Sequence of chain 1.A:
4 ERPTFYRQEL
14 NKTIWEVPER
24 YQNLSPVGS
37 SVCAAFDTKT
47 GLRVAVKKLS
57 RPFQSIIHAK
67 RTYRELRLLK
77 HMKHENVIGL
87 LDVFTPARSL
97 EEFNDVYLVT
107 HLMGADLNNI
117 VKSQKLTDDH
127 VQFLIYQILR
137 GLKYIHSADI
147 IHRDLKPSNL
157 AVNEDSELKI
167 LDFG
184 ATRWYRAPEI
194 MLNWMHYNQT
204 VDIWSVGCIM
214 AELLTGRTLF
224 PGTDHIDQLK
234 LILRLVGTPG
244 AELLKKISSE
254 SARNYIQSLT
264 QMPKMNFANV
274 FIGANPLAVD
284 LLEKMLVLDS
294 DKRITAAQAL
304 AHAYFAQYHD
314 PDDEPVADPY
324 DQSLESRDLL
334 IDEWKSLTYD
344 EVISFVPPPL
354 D

Binding-site contacts:
Ligand atom CAH contacts residue ILE84 of chain 1.A at 3.7 Å (hydrophobic).
Ligand atom NAX contacts residue GLU71 of chain 1.A at 3.6 Å.
Ligand atom CAK contacts residue ALA51 of chain 1.A at 3.6 Å (hydrophobic).
Ligand atom CAM contacts residue ARG70 of chain 1.A at 3.2 Å.
Ligand atom CAI contacts residue ALA51 of chain 1.A at 3.3 Å (hydrophobic).
Ligand atom CAO contacts residue ARG70 of chain 1.A at 3.5 Å.
Ligand atom CAI contacts residue LEU104 of chain 1.A at 3.1 Å (hydrophobic).
Ligand atom CAP contacts residue PHE169 of chain 1.A at 3.4 Å (hydrophobic).
Ligand atom NBK contacts residue ASP168 of chain 1.A at 3.6 Å.
Ligand atom OAZ contacts residue VAL38 of chain 1.A at 3.4 Å.
Ligand atom CBJ contacts residue ASP168 of chain 1.A at 3.5 Å.
Ligand atom CAG contacts residue LEU104 of chain 1.A at 3.6 Å (hydrophobic).
Ligand atom CAR contacts residue LYS53 of chain 1.A at 3.3 Å.
Ligand atom NAW contacts residue LEU74 of chain 1.A at 3.7 Å.
Ligand atom NAV contacts residue LYS53 of chain 1.A at 3.6 Å.
Ligand atom NAX contacts residue ASP168 of chain 1.A at 3.5 Å (salt-bridge).
Ligand atom CAA contacts residue HIS148 of chain 1.A at 3.6 Å.
Ligand atom OAE contacts residue LEU167 of chain 1.A at 3.5 Å.
Ligand atom CBH contacts residue ASP168 of chain 1.A at 3.7 Å.
Ligand atom OAF contacts residue ARG67 of chain 1.A at 3.1 Å.
Ligand atom CAK contacts residue LYS53 of chain 1.A at 3.6 Å.
Ligand atom SBA contacts residue LEU167 of chain 1.A at 3.6 Å.
Ligand atom CAN contacts residue ASP168 of chain 1.A at 3.3 Å.
Ligand atom CBI contacts residue ASP168 of chain 1.A at 3.7 Å.
Ligand atom CAR contacts residue VAL38 of chain 1.A at 3.4 Å (hydrophobic).
Ligand atom NAY contacts residue ASP168 of chain 1.A at 3.2 Å (salt-bridge).
Ligand atom CBC contacts residue ASP168 of chain 1.A at 2.8 Å.
Ligand atom NAW contacts residue ASP168 of chain 1.A at 3.6 Å.
Ligand atom OAD contacts residue ARG70 of chain 1.A at 3.0 Å (salt-bridge).
Ligand atom CAG contacts residue THR106 of chain 1.A at 3.4 Å.
Ligand atom CAJ contacts residue ILE84 of chain 1.A at 3.7 Å (hydrophobic).
Ligand atom CAS contacts residue PHE169 of chain 1.A at 3.7 Å (hydrophobic).
Ligand atom CAH contacts residue THR106 of chain 1.A at 3.7 Å.
Ligand atom OAE contacts residue ASP168 of chain 1.A at 2.5 Å (salt-bridge).
Ligand atom CAM contacts residue GLU71 of chain 1.A at 3.7 Å.
Ligand atom CAK contacts residue THR106 of chain 1.A at 3.7 Å.
Ligand atom CAU contacts residue ARG67 of chain 1.A at 3.7 Å.
Ligand atom NAY contacts residue GLU71 of chain 1.A at 3.4 Å (salt-bridge).
Ligand atom CAI contacts residue THR106 of chain 1.A at 3.4 Å.
Ligand atom CBB contacts residue ARG67 of chain 1.A at 3.4 Å.

This protein binds this small molecule.
Small molecule (SMILES): CC(C)(C)c1cc(NC(=O)Nc2nc(CCOCc3ccccc3)cs2)n(-c2ccc(CC(=O)O)cc2)n1